Sequence of chain 1.D:
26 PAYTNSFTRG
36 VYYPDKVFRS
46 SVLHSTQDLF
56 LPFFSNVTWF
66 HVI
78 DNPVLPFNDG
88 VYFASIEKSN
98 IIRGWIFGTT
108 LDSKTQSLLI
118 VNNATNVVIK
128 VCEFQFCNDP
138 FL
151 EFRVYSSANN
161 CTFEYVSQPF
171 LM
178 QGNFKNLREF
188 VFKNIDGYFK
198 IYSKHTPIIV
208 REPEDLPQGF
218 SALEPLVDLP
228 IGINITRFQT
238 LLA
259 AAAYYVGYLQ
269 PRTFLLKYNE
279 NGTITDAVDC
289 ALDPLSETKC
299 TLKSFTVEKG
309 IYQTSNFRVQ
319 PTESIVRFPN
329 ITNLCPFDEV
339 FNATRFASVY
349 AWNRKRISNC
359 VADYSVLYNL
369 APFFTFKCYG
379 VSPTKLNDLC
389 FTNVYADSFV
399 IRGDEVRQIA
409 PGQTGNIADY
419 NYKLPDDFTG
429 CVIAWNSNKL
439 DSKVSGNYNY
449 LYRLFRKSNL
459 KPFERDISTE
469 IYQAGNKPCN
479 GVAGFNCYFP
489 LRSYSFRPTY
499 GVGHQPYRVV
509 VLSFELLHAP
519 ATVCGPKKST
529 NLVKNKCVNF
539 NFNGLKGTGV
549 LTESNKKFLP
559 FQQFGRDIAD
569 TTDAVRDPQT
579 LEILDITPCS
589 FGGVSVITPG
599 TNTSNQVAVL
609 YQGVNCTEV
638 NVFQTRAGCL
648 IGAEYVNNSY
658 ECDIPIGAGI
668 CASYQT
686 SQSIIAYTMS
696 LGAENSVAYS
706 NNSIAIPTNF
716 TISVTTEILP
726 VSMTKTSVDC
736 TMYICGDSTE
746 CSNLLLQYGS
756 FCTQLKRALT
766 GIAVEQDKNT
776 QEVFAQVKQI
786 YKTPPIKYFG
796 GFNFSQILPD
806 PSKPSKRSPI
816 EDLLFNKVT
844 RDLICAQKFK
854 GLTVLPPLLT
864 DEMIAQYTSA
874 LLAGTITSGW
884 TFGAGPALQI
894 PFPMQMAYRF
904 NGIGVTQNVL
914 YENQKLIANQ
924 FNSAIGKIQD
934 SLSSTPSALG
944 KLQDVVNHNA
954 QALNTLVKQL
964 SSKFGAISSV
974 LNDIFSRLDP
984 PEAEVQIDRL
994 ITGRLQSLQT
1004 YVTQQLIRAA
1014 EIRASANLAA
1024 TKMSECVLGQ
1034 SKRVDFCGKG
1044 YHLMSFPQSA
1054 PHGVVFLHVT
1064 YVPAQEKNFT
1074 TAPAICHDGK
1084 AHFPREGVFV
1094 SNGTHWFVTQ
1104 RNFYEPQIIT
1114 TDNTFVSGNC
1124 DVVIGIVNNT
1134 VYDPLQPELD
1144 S

Binding-site contacts:
Ligand atom C8 contacts residue VAL1130 of chain 1.D at 3.9 Å (hydrophobic).
Ligand atom C7 contacts residue ASN1131 of chain 1.D at 3.3 Å.
Ligand atom C8 contacts residue ILE1129 of chain 1.D at 3.8 Å (hydrophobic).
Ligand atom O5 contacts residue ASN1131 of chain 1.D at 2.3 Å (h-bond).
Ligand atom C4 contacts residue ASN1131 of chain 1.D at 4.2 Å.
Ligand atom C3 contacts residue ASN1131 of chain 1.D at 3.8 Å.
Ligand atom C2 contacts residue ASN1131 of chain 1.D at 2.5 Å.
Ligand atom O7 contacts residue ASN1131 of chain 1.D at 3.4 Å (h-bond).
Ligand atom C5 contacts residue ASN1131 of chain 1.D at 3.6 Å.
Ligand atom C1 contacts residue ASN1131 of chain 1.D at 1.4 Å.
Ligand atom C8 contacts residue ASN1131 of chain 1.D at 3.9 Å.
Ligand atom N2 contacts residue ASN1131 of chain 1.D at 2.9 Å (h-bond).

The small molecule below binds the protein below.
Small molecule (SMILES): CC(=O)N[C@@H]1[C@@H](O)[C@H](O)[C@@H](CO)O[C@H]1O